Sequence of chain 1.B:
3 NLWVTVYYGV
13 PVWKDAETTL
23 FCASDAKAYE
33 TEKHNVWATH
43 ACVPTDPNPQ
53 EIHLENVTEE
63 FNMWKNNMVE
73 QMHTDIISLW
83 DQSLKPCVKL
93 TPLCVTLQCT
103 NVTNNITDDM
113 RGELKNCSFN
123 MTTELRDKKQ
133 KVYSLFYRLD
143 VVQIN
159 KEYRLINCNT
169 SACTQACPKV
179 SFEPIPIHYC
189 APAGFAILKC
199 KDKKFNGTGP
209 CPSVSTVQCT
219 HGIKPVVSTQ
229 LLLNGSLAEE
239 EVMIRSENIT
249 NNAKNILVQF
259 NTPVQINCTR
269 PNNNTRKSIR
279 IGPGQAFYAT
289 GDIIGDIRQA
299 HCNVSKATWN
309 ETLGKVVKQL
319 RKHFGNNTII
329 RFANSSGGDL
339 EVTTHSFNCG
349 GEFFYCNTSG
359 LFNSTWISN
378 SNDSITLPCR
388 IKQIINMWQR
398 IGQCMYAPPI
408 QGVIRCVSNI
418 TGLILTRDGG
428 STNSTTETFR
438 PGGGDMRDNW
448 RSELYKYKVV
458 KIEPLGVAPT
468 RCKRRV

Sequence of chain 1.D:
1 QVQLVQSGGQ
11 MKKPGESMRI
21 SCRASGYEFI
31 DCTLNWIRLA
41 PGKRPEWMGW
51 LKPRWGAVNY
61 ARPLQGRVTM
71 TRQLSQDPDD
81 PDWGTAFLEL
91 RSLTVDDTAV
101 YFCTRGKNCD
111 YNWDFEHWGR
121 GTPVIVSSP

Binding-site contacts:
Ligand atom O7 contacts residue SER357 of chain 1.B at 4.1 Å.
Ligand atom C6 contacts residue NAG1 of chain 1.S at 3.6 Å.
Ligand atom C8 contacts residue SER333 of chain 1.B at 4.5 Å.
Ligand atom C5 contacts residue NAG2 of chain 1.S at 4.1 Å.
Ligand atom C7 contacts residue THR341 of chain 1.B at 4.5 Å.
Ligand atom C5 contacts residue ASN332 of chain 1.B at 3.6 Å.
Ligand atom O3 contacts residue NAG1 of chain 1.S at 4.1 Å.
Ligand atom C1 contacts residue ASN332 of chain 1.B at 1.4 Å.
Ligand atom C3 contacts residue ASN332 of chain 1.B at 3.6 Å.
Ligand atom C8 contacts residue NAG1 of chain 1.S at 4.1 Å.
Ligand atom O7 contacts residue ASN332 of chain 1.B at 3.1 Å (h-bond).
Ligand atom O4 contacts residue NAG2 of chain 1.S at 4.3 Å.
Ligand atom C6 contacts residue NAG2 of chain 1.S at 3.8 Å.
Ligand atom C7 contacts residue ASN332 of chain 1.B at 3.3 Å.
Ligand atom C4 contacts residue ASN332 of chain 1.B at 4.1 Å.
Ligand atom C8 contacts residue THR341 of chain 1.B at 3.5 Å.
Ligand atom C7 contacts residue NAG1 of chain 1.S at 4.3 Å.
Ligand atom C7 contacts residue SER333 of chain 1.B at 4.1 Å.
Ligand atom O3 contacts residue ARG91 of chain 1.D at 3.6 Å.
Ligand atom C5 contacts residue NAG1 of chain 1.S at 3.8 Å.
Ligand atom O6 contacts residue NAG2 of chain 1.S at 4.5 Å.
Ligand atom N2 contacts residue NAG2 of chain 1.S at 4.2 Å.
Ligand atom C2 contacts residue ASN332 of chain 1.B at 2.3 Å.
Ligand atom O7 contacts residue ASN355 of chain 1.B at 3.6 Å (h-bond).
Ligand atom O5 contacts residue ASN332 of chain 1.B at 2.3 Å (h-bond).
Ligand atom O5 contacts residue SER357 of chain 1.B at 3.9 Å.
Ligand atom C1 contacts residue SER357 of chain 1.B at 4.2 Å.
Ligand atom O7 contacts residue NAG1 of chain 1.S at 4.1 Å.
Ligand atom C8 contacts residue NAG2 of chain 1.S at 4.0 Å.
Ligand atom N2 contacts residue SER333 of chain 1.B at 3.8 Å.
Ligand atom O5 contacts residue NAG1 of chain 1.S at 3.9 Å.
Ligand atom N2 contacts residue ASN332 of chain 1.B at 2.8 Å (h-bond).
Ligand atom C4 contacts residue ARG91 of chain 1.D at 4.4 Å.
Ligand atom O4 contacts residue ARG91 of chain 1.D at 3.7 Å.

A protein and the small-molecule ligand that binds it are described below.
Small molecule (SMILES): CC(=O)N[C@H]1[C@H](O[C@H]2[C@H](O)[C@@H](NC(C)=O)CO[C@@H]2CO)O[C@H](CO)[C@@H](O[C@@H]2O[C@H](CO[C@H]3O[C@H](CO)[C@@H](O)[C@H](O[C@H]4O[C@H](CO)[C@@H](O)[C@H](O)[C@@H]4O)[C@@H]3O)[C@@H](O)[C@H](O[C@H]3O[C@H](CO)[C@@H](O)[C@H](O)[C@@H]3O)[C@@H]2O)[C@@H]1O